This protein binds this small molecule.
Small molecule (SMILES): Nc1ccn(-c2oc(COP(=O)(O)O)c(O)c2O)c(=O)n1

Binding-site contacts:
Ligand atom C2 contacts residue GLY400 of chain 1.B at 4.0 Å.
Ligand atom C9 contacts residue GLY401 of chain 1.B at 3.8 Å.
Ligand atom C9 contacts residue GLY400 of chain 1.B at 4.1 Å.
Ligand atom O10 contacts residue GLY401 of chain 1.B at 3.9 Å.
Ligand atom C11 contacts residue ALA405 of chain 1.B at 4.3 Å (hydrophobic).
Ligand atom C1 contacts residue GLY401 of chain 1.B at 3.9 Å.
Ligand atom C3 contacts residue GLY401 of chain 1.B at 3.4 Å.
Ligand atom O17 contacts residue SER406 of chain 1.B at 3.3 Å.
Ligand atom O10 contacts residue GLY407 of chain 1.B at 3.9 Å.
Ligand atom O20 contacts residue ARG373 of chain 1.B at 3.3 Å (salt-bridge).
Ligand atom N6 contacts residue GLY400 of chain 1.B at 3.4 Å (h-bond).
Ligand atom C16 contacts residue SER406 of chain 1.B at 3.8 Å.
Ligand atom N4 contacts residue GLY401 of chain 1.B at 3.5 Å.
Ligand atom O17 contacts residue ARG373 of chain 1.B at 3.7 Å.
Ligand atom P18 contacts residue ARG373 of chain 1.B at 3.5 Å.
Ligand atom O17 contacts residue GLY407 of chain 1.B at 3.5 Å (h-bond).
Ligand atom C5 contacts residue GLY401 of chain 1.B at 4.0 Å.
Ligand atom C3 contacts residue GLY400 of chain 1.B at 4.0 Å.
Ligand atom O19 contacts residue SER406 of chain 1.B at 3.8 Å.
Ligand atom C16 contacts residue ARG373 of chain 1.B at 3.8 Å.
Ligand atom O21 contacts residue LYS369 of chain 1.B at 3.3 Å (salt-bridge).
Ligand atom C2 contacts residue GLY401 of chain 1.B at 3.7 Å.
Ligand atom O8 contacts residue GLY407 of chain 1.B at 3.8 Å.
Ligand atom P18 contacts residue LYS369 of chain 1.B at 4.2 Å.
Ligand atom O8 contacts residue GLY400 of chain 1.B at 3.2 Å (h-bond).
Ligand atom O19 contacts residue LYS369 of chain 1.B at 4.1 Å.
Ligand atom O10 contacts residue GLY400 of chain 1.B at 3.8 Å.
Ligand atom C16 contacts residue ALA405 of chain 1.B at 4.0 Å (hydrophobic).
Ligand atom O19 contacts residue SER371 of chain 1.B at 2.6 Å (h-bond).
Ligand atom C5 contacts residue GLY400 of chain 1.B at 3.1 Å.
Ligand atom N7 contacts residue GLY400 of chain 1.B at 4.1 Å.
Ligand atom N4 contacts residue GLY400 of chain 1.B at 3.5 Å (h-bond).
Ligand atom N6 contacts residue GLY401 of chain 1.B at 4.1 Å.
Ligand atom O21 contacts residue GLY407 of chain 1.B at 4.3 Å.
Ligand atom O19 contacts residue ARG373 of chain 1.B at 2.8 Å (salt-bridge).
Ligand atom C16 contacts residue GLY407 of chain 1.B at 4.1 Å.
Ligand atom P18 contacts residue SER371 of chain 1.B at 3.8 Å.
Ligand atom O10 contacts residue SER406 of chain 1.B at 4.1 Å.
Ligand atom O21 contacts residue SER371 of chain 1.B at 4.1 Å.
Ligand atom C1 contacts residue GLY400 of chain 1.B at 3.7 Å.

Sequence of chain 1.B:
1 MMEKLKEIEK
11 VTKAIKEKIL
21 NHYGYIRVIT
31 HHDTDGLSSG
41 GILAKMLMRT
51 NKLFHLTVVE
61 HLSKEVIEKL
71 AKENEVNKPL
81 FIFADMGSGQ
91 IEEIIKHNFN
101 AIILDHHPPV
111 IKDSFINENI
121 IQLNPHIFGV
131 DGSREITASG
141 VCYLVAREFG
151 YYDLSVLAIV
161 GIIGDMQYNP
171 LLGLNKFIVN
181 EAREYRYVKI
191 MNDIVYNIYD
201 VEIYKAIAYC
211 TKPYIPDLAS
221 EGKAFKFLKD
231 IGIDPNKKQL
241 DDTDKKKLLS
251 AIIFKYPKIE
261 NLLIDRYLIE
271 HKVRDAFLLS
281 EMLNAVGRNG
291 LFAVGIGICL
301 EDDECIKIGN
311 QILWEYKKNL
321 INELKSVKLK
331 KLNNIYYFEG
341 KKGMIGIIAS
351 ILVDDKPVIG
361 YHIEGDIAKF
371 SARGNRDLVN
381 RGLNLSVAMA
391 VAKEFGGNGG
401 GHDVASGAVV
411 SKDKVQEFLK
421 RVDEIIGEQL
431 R